A small-molecule ligand and the protein it binds are described below.
Small molecule (SMILES): O=C(O)COP(=O)(O)O

Binding-site contacts:
Ligand atom C1 contacts residue ALA263 of chain 1.A at 3.6 Å (hydrophobic).
Ligand atom O1 contacts residue MN1 of chain 1.E at 2.0 Å.
Ligand atom O1P contacts residue ASP266 of chain 1.A at 3.4 Å (salt-bridge).
Ligand atom O3P contacts residue ARG49 of chain 1.A at 3.8 Å.
Ligand atom O2P contacts residue SER53 of chain 1.A at 4.3 Å.
Ligand atom O4P contacts residue ASP84 of chain 1.A at 3.8 Å.
Ligand atom O2 contacts residue MN1 of chain 1.E at 3.9 Å.
Ligand atom C1 contacts residue GLU242 of chain 1.A at 3.9 Å.
Ligand atom O2P contacts residue MN1 of chain 1.E at 3.8 Å.
Ligand atom O1P contacts residue MN1 of chain 1.E at 2.1 Å.
Ligand atom P contacts residue K1 of chain 1.F at 4.2 Å.
Ligand atom O2P contacts residue ASP266 of chain 1.A at 4.1 Å.
Ligand atom O4P contacts residue MN1 of chain 1.E at 3.7 Å.
Ligand atom C2 contacts residue ASP266 of chain 1.A at 4.2 Å.
Ligand atom O2 contacts residue ARG264 of chain 1.A at 3.3 Å (salt-bridge).
Ligand atom O2 contacts residue ALA263 of chain 1.A at 2.9 Å.
Ligand atom O4P contacts residue LYS240 of chain 1.A at 3.7 Å.
Ligand atom C1 contacts residue ASP266 of chain 1.A at 3.7 Å.
Ligand atom O1 contacts residue GLY265 of chain 1.A at 4.3 Å.
Ligand atom O4P contacts residue K1 of chain 1.F at 3.3 Å.
Ligand atom C1 contacts residue THR298 of chain 1.A at 3.7 Å.
Ligand atom O4P contacts residue ARG49 of chain 1.A at 3.4 Å (salt-bridge).
Ligand atom O1 contacts residue ALA263 of chain 1.A at 3.1 Å.
Ligand atom C2 contacts residue GLU242 of chain 1.A at 4.2 Å.
Ligand atom C2 contacts residue MN1 of chain 1.E at 2.7 Å.
Ligand atom C1 contacts residue GLY265 of chain 1.A at 4.0 Å.
Ligand atom P contacts residue ASP266 of chain 1.A at 4.1 Å.
Ligand atom P contacts residue MN1 of chain 1.E at 3.3 Å.
Ligand atom O4P contacts residue SER213 of chain 1.A at 4.3 Å.
Ligand atom C1 contacts residue ARG264 of chain 1.A at 4.4 Å.
Ligand atom O1P contacts residue GLU242 of chain 1.A at 3.8 Å.
Ligand atom C1 contacts residue MN1 of chain 1.E at 2.6 Å.
Ligand atom O2 contacts residue THR298 of chain 1.A at 2.8 Å (h-bond).
Ligand atom O1 contacts residue ASP266 of chain 1.A at 3.3 Å (salt-bridge).
Ligand atom O2P contacts residue K1 of chain 1.F at 3.8 Å.
Ligand atom C2 contacts residue THR298 of chain 1.A at 3.7 Å.
Ligand atom O4P contacts residue GLU242 of chain 1.A at 4.2 Å.
Ligand atom O1 contacts residue GLU242 of chain 1.A at 2.9 Å.
Ligand atom O2 contacts residue ASP266 of chain 1.A at 3.8 Å.
Ligand atom O2 contacts residue GLY265 of chain 1.A at 3.0 Å (h-bond).

Sequence of chain 1.A:
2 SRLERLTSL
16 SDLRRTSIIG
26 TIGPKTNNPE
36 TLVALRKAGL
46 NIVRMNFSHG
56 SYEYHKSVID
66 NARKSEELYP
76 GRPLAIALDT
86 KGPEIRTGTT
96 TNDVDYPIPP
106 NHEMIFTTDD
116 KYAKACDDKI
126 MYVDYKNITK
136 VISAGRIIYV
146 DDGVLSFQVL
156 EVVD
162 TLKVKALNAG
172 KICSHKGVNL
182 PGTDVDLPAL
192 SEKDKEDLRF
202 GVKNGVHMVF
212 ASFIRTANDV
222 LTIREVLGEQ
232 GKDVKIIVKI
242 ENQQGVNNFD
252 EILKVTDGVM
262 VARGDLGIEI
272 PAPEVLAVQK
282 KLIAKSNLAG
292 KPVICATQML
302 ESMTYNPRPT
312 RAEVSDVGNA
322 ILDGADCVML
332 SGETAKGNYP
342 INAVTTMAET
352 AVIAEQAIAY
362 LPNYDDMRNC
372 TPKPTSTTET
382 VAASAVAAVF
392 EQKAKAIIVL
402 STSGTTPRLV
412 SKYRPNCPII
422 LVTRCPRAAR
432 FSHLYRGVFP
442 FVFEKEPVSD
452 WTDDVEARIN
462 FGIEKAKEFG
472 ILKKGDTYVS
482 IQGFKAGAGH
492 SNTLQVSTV